Sequence of chain 1.B:
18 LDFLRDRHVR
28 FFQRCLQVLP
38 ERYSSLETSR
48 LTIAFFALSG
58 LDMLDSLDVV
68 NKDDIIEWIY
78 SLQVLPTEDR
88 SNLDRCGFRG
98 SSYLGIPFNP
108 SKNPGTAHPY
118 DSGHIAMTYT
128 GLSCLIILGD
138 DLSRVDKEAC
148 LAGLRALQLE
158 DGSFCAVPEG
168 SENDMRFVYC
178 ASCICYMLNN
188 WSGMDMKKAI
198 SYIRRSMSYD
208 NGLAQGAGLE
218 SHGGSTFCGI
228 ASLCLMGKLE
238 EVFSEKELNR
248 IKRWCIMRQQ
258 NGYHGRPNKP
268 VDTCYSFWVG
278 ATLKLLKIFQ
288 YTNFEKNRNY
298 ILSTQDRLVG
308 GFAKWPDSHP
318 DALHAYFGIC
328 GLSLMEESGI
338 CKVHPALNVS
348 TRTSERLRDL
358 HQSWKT

A protein and the small-molecule ligand that binds it are described below.
Small molecule (SMILES): CC(C)=CCC/C(C)=C/CC/C(C)=C/CCN(C)CCO[P](=O)(O)OP(=O)(O)O

Sequence of chain 1.A:
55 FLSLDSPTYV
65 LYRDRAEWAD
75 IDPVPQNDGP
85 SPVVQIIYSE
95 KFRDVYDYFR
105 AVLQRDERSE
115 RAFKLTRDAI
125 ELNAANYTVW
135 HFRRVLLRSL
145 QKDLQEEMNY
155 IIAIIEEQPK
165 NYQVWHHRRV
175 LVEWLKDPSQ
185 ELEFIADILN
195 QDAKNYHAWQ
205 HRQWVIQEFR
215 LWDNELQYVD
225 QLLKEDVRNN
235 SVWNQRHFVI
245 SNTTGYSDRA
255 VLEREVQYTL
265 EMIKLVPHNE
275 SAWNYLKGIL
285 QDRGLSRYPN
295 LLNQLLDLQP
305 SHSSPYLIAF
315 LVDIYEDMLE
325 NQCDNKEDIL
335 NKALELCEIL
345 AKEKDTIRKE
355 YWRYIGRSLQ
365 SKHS

Sequence of chain 1.M:
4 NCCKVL

Binding-site contacts:
Ligand atom C20 contacts residue THR49 of chain 1.B at 4.0 Å.
Ligand atom C13 contacts residue ARG173 of chain 1.B at 3.9 Å.
Ligand atom C20 contacts residue THR127 of chain 1.B at 3.8 Å.
Ligand atom C10 contacts residue TRP275 of chain 1.B at 3.4 Å (hydrophobic).
Ligand atom C11 contacts residue VAL8 of chain 1.M at 4.0 Å (hydrophobic).
Ligand atom C18 contacts residue TYR126 of chain 1.B at 3.9 Å (hydrophobic).
Ligand atom O1B contacts residue ARG263 of chain 1.B at 3.0 Å (salt-bridge).
Ligand atom O2A contacts residue LYS164 of chain 1.A at 2.9 Å (salt-bridge).
Ligand atom C9 contacts residue TRP275 of chain 1.B at 3.8 Å (hydrophobic).
Ligand atom C14 contacts residue ARG173 of chain 1.B at 3.6 Å.
Ligand atom C15 contacts residue ARG173 of chain 1.B at 3.9 Å.
Ligand atom C10 contacts residue TYR272 of chain 1.B at 3.5 Å (hydrophobic).
Ligand atom PB contacts residue ARG263 of chain 1.B at 3.7 Å.
Ligand atom C11 contacts residue ARG173 of chain 1.B at 3.7 Å.
Ligand atom C8 contacts residue GLY221 of chain 1.B at 4.0 Å.
Ligand atom O2B contacts residue HIS219 of chain 1.B at 2.6 Å (h-bond).
Ligand atom O3B contacts residue TYR272 of chain 1.B at 3.7 Å.
Ligand atom O1B contacts residue LYS266 of chain 1.B at 2.9 Å (salt-bridge).
Ligand atom C9 contacts residue GLY221 of chain 1.B at 3.9 Å.
Ligand atom C7 contacts residue GLN212 of chain 1.B at 4.0 Å.
Ligand atom O1A contacts residue TYR200 of chain 1.A at 3.2 Å (h-bond).
Ligand atom C5 contacts residue TYR166 of chain 1.A at 3.7 Å (hydrophobic).
Ligand atom C12 contacts residue CYS225 of chain 1.B at 3.9 Å (hydrophobic).
Ligand atom N3 contacts residue TYR166 of chain 1.A at 3.9 Å.
Ligand atom C19 contacts residue TYR126 of chain 1.B at 3.8 Å (hydrophobic).
Ligand atom O1A contacts residue LYS198 of chain 1.A at 3.6 Å (salt-bridge).
Ligand atom O3A contacts residue ARG263 of chain 1.B at 4.0 Å.
Ligand atom C1 contacts residue HIS201 of chain 1.A at 3.7 Å.
Ligand atom C4 contacts residue LYS7 of chain 1.M at 4.0 Å.
Ligand atom O1A contacts residue ARG263 of chain 1.B at 3.0 Å (salt-bridge).
Ligand atom C12 contacts residue TRP275 of chain 1.B at 3.7 Å (hydrophobic).
Ligand atom O2B contacts residue TYR272 of chain 1.B at 3.4 Å (h-bond).
Ligand atom C1 contacts residue TYR200 of chain 1.A at 3.4 Å (hydrophobic).
Ligand atom C2 contacts residue TYR166 of chain 1.A at 3.6 Å (hydrophobic).
Ligand atom C12 contacts residue ARG173 of chain 1.B at 3.9 Å.
Ligand atom C14 contacts residue VAL8 of chain 1.M at 3.6 Å (hydrophobic).
Ligand atom C15 contacts residue TYR176 of chain 1.B at 3.9 Å (hydrophobic).
Ligand atom O2B contacts residue ARG263 of chain 1.B at 3.7 Å.
Ligand atom C19 contacts residue ASN345 of chain 1.B at 3.9 Å.
Ligand atom C6 contacts residue HIS219 of chain 1.B at 3.6 Å.